Sequence of chain 1.A:
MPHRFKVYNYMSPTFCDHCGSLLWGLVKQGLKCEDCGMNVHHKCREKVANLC

Binding-site contacts:
Ligand atom P1 contacts residue LEU26 of chain 1.A at 4.1 Å.
Ligand atom O2 contacts residue LEU26 of chain 1.A at 2.7 Å (h-bond).
Ligand atom O3 contacts residue LEU26 of chain 1.A at 4.2 Å.
Ligand atom O4 contacts residue VAL27 of chain 1.A at 4.4 Å.
Ligand atom O8 contacts residue VAL27 of chain 1.A at 4.3 Å.
Ligand atom O6 contacts residue LEU26 of chain 1.A at 3.8 Å.
Ligand atom C6 contacts residue LEU26 of chain 1.A at 4.4 Å (hydrophobic).
Ligand atom C9 contacts residue VAL27 of chain 1.A at 4.0 Å (hydrophobic).
Ligand atom C5 contacts residue GLY25 of chain 1.A at 4.0 Å.
Ligand atom O2 contacts residue VAL27 of chain 1.A at 3.5 Å (h-bond).
Ligand atom C6 contacts residue VAL27 of chain 1.A at 4.3 Å (hydrophobic).
Ligand atom C2 contacts residue LEU26 of chain 1.A at 3.9 Å (hydrophobic).
Ligand atom C2 contacts residue GLY25 of chain 1.A at 3.7 Å.
Ligand atom O6 contacts residue VAL27 of chain 1.A at 3.7 Å.
Ligand atom C4 contacts residue TRP24 of chain 1.A at 4.2 Å (hydrophobic).
Ligand atom C17 contacts residue VAL27 of chain 1.A at 4.3 Å (hydrophobic).
Ligand atom O7 contacts residue VAL27 of chain 1.A at 3.5 Å.
Ligand atom C4 contacts residue GLY25 of chain 1.A at 3.8 Å.
Ligand atom O1 contacts residue VAL27 of chain 1.A at 4.5 Å.
Ligand atom C1 contacts residue GLY25 of chain 1.A at 4.3 Å.
Ligand atom CAM contacts residue VAL27 of chain 1.A at 3.7 Å (hydrophobic).
Ligand atom O2 contacts residue GLY25 of chain 1.A at 3.7 Å.
Ligand atom O5 contacts residue VAL27 of chain 1.A at 4.4 Å.
Ligand atom N1 contacts residue GLY25 of chain 1.A at 4.1 Å.

The small molecule below binds the protein below.
Small molecule (SMILES): CCCCCCC(=O)OC[C@H](CO[P](=O)(O)OCC[N+](C)(C)C)OC(=O)CCCCCC